A small-molecule ligand and the protein it binds are described below.
Small molecule (SMILES): NC[C@H](O)c1ccc(O)c(O)c1

Sequence of chain 1.B:
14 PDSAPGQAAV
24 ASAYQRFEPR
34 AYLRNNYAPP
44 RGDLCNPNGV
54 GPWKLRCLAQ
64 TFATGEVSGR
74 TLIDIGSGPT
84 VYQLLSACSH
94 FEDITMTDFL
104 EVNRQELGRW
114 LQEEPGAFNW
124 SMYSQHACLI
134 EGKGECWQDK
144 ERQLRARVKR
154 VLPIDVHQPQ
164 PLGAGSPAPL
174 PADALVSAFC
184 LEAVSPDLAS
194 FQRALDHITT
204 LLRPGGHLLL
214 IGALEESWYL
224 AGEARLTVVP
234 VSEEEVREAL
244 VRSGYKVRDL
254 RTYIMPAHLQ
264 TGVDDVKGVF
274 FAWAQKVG

Binding-site contacts:
Ligand atom OAD contacts residue ASP267 of chain 1.B at 3.5 Å (salt-bridge).
Ligand atom CAH contacts residue GLU219 of chain 1.B at 3.8 Å.
Ligand atom CAH contacts residue TYR35 of chain 1.B at 4.3 Å (hydrophobic).
Ligand atom CAI contacts residue PHE182 of chain 1.B at 3.8 Å (hydrophobic).
Ligand atom CAE contacts residue MET258 of chain 1.B at 3.6 Å (hydrophobic).
Ligand atom CAG contacts residue TYR35 of chain 1.B at 4.0 Å (hydrophobic).
Ligand atom CAJ contacts residue TYR40 of chain 1.B at 4.1 Å (hydrophobic).
Ligand atom CAF contacts residue VAL269 of chain 1.B at 4.0 Å (hydrophobic).
Ligand atom OAD contacts residue GLU219 of chain 1.B at 3.1 Å (salt-bridge).
Ligand atom CAK contacts residue GLU219 of chain 1.B at 4.2 Å.
Ligand atom CAH contacts residue PHE182 of chain 1.B at 3.6 Å (hydrophobic).
Ligand atom OAB contacts residue PHE182 of chain 1.B at 4.3 Å.
Ligand atom OAB contacts residue LYS57 of chain 1.B at 3.6 Å (salt-bridge).
Ligand atom OAD contacts residue ASN39 of chain 1.B at 4.1 Å.
Ligand atom CAI contacts residue ASN39 of chain 1.B at 4.2 Å.
Ligand atom CAE contacts residue ARG44 of chain 1.B at 3.5 Å.
Ligand atom CAE contacts residue VAL269 of chain 1.B at 4.2 Å (hydrophobic).
Ligand atom CAG contacts residue PHE182 of chain 1.B at 4.0 Å (hydrophobic).
Ligand atom CAK contacts residue ASN39 of chain 1.B at 4.0 Å.
Ligand atom CAJ contacts residue LYS57 of chain 1.B at 4.2 Å.
Ligand atom CAJ contacts residue ASN39 of chain 1.B at 3.8 Å.
Ligand atom CAF contacts residue ARG44 of chain 1.B at 3.7 Å.
Ligand atom NAA contacts residue GLU219 of chain 1.B at 3.2 Å (salt-bridge).
Ligand atom OAC contacts residue LYS57 of chain 1.B at 3.3 Å (salt-bridge).
Ligand atom OAC contacts residue PHE182 of chain 1.B at 3.5 Å.
Ligand atom OAB contacts residue VAL53 of chain 1.B at 3.7 Å.
Ligand atom CAK contacts residue PHE182 of chain 1.B at 4.0 Å (hydrophobic).
Ligand atom CAG contacts residue ASN39 of chain 1.B at 3.6 Å.
Ligand atom OAC contacts residue ASN39 of chain 1.B at 3.8 Å.
Ligand atom NAA contacts residue TYR222 of chain 1.B at 3.4 Å.
Ligand atom CAL contacts residue ASP267 of chain 1.B at 4.1 Å.
Ligand atom CAF contacts residue GLU219 of chain 1.B at 4.1 Å.
Ligand atom CAK contacts residue ASP267 of chain 1.B at 4.0 Å.
Ligand atom OAC contacts residue TYR40 of chain 1.B at 2.9 Å (h-bond).
Ligand atom CAJ contacts residue PHE182 of chain 1.B at 3.6 Å (hydrophobic).
Ligand atom CAF contacts residue ASP267 of chain 1.B at 3.6 Å.
Ligand atom CAF contacts residue PHE182 of chain 1.B at 4.2 Å (hydrophobic).
Ligand atom CAI contacts residue ARG44 of chain 1.B at 3.9 Å.
Ligand atom CAL contacts residue GLU219 of chain 1.B at 3.1 Å.
Ligand atom OAD contacts residue TYR222 of chain 1.B at 3.3 Å.